Sequence of chain 1.C:
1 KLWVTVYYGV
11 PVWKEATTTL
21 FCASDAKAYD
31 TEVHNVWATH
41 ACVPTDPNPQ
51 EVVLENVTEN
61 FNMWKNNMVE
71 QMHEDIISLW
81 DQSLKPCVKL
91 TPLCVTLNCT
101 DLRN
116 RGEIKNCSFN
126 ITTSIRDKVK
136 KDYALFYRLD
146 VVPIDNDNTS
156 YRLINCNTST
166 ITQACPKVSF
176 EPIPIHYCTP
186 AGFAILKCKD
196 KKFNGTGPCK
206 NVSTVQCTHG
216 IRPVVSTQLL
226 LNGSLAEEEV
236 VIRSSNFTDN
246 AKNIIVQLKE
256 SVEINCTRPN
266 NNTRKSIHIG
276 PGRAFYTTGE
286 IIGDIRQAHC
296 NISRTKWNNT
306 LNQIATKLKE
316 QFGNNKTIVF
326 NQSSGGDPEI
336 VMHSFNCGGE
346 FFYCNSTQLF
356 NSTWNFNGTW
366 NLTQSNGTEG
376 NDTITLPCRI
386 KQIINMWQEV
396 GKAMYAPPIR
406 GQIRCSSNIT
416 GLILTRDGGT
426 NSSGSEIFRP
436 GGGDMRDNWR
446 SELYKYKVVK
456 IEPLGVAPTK

The protein below binds the small molecule below.
Small molecule (SMILES): CC(=O)N[C@@H]1[C@@H](O)[C@H](O)[C@@H](CO)O[C@H]1O

Binding-site contacts:
Ligand atom C6 contacts residue THR268 of chain 1.C at 3.8 Å.
Ligand atom O6 contacts residue ASN266 of chain 1.C at 2.0 Å (h-bond).
Ligand atom O4 contacts residue GLY406 of chain 1.C at 3.8 Å.
Ligand atom C4 contacts residue ARG405 of chain 1.C at 4.3 Å.
Ligand atom C2 contacts residue ASN266 of chain 1.C at 4.3 Å.
Ligand atom C1 contacts residue ILE287 of chain 1.C at 4.4 Å (hydrophobic).
Ligand atom C5 contacts residue ILE287 of chain 1.C at 4.5 Å (hydrophobic).
Ligand atom C4 contacts residue ASN266 of chain 1.C at 4.2 Å.
Ligand atom O6 contacts residue ILE287 of chain 1.C at 3.9 Å.
Ligand atom C3 contacts residue ARG405 of chain 1.C at 4.3 Å.
Ligand atom C4 contacts residue ASN267 of chain 1.C at 4.0 Å.
Ligand atom C5 contacts residue ASN266 of chain 1.C at 3.0 Å.
Ligand atom O5 contacts residue ILE287 of chain 1.C at 3.5 Å.
Ligand atom O4 contacts residue ASN267 of chain 1.C at 3.3 Å (h-bond).
Ligand atom O4 contacts residue ARG405 of chain 1.C at 3.1 Å (salt-bridge).
Ligand atom C6 contacts residue ASN266 of chain 1.C at 2.9 Å.
Ligand atom O6 contacts residue ILE286 of chain 1.C at 4.0 Å.
Ligand atom O6 contacts residue THR268 of chain 1.C at 3.1 Å (h-bond).
Ligand atom C6 contacts residue ASN267 of chain 1.C at 2.9 Å.
Ligand atom C1 contacts residue ASN266 of chain 1.C at 3.1 Å.
Ligand atom C5 contacts residue ASN267 of chain 1.C at 3.4 Å.
Ligand atom O3 contacts residue ARG405 of chain 1.C at 4.3 Å.
Ligand atom O5 contacts residue ASN266 of chain 1.C at 2.7 Å (h-bond).
Ligand atom C6 contacts residue ILE287 of chain 1.C at 4.2 Å (hydrophobic).
Ligand atom C3 contacts residue ASN266 of chain 1.C at 4.3 Å.
Ligand atom O6 contacts residue GLU285 of chain 1.C at 3.9 Å.
Ligand atom O6 contacts residue ASN267 of chain 1.C at 3.0 Å (h-bond).